Sequence of chain 42.A:
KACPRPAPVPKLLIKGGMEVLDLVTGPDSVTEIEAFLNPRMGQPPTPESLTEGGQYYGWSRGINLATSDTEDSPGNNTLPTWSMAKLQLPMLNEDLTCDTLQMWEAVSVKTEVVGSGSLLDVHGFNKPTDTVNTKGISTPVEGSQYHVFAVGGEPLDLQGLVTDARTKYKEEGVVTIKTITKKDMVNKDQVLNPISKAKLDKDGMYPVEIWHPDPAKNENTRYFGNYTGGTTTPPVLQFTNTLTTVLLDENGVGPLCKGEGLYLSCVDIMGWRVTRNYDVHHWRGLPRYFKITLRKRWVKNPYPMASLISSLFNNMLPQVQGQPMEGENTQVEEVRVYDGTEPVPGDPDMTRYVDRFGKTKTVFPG

Binding-site contacts:
Ligand atom C3 contacts residue GLY78 of chain 42.E at 4.0 Å.
Ligand atom O1A contacts residue SER89 of chain 42.E at 3.4 Å (h-bond).
Ligand atom O10 contacts residue THR291 of chain 42.E at 3.8 Å.
Ligand atom O6 contacts residue ASN93 of chain 42.E at 3.5 Å (h-bond).
Ligand atom C3 contacts residue GLY78 of chain 42.E at 4.0 Å.
Ligand atom O1A contacts residue TYR72 of chain 42.E at 3.5 Å.
Ligand atom O4 contacts residue THR291 of chain 42.E at 3.4 Å.
Ligand atom C4 contacts residue HIS298 of chain 42.E at 3.6 Å.
Ligand atom C5 contacts residue ASN93 of chain 42.E at 4.1 Å.
Ligand atom O3 contacts residue GLY78 of chain 42.E at 3.6 Å.
Ligand atom C5 contacts residue TYR72 of chain 42.E at 3.4 Å (hydrophobic).
Ligand atom O4 contacts residue ILE79 of chain 42.E at 3.5 Å (h-bond).
Ligand atom C7 contacts residue TYR72 of chain 42.E at 3.9 Å (hydrophobic).
Ligand atom C1 contacts residue TYR72 of chain 42.E at 3.8 Å (hydrophobic).
Ligand atom O4 contacts residue VAL296 of chain 42.E at 4.0 Å.
Ligand atom O1A contacts residue ARG77 of chain 42.E at 3.1 Å (salt-bridge).
Ligand atom O1B contacts residue ARG77 of chain 42.E at 2.8 Å (salt-bridge).
Ligand atom N5 contacts residue TYR72 of chain 42.E at 3.1 Å (h-bond).
Ligand atom O4 contacts residue HIS298 of chain 42.E at 3.0 Å (h-bond).
Ligand atom O1B contacts residue TYR72 of chain 42.E at 3.8 Å.
Ligand atom C1 contacts residue SER89 of chain 42.E at 4.2 Å.
Ligand atom C8 contacts residue TYR72 of chain 42.E at 4.1 Å (hydrophobic).
Ligand atom C6 contacts residue ASN93 of chain 42.E at 3.4 Å.
Ligand atom O10 contacts residue ASN293 of chain 42.E at 3.9 Å.
Ligand atom O8 contacts residue TYR72 of chain 42.E at 3.5 Å (h-bond).
Ligand atom C6 contacts residue TYR72 of chain 42.E at 3.3 Å (hydrophobic).
Ligand atom O1B contacts residue ASN80 of chain 42.E at 4.2 Å.
Ligand atom O1B contacts residue SER89 of chain 42.E at 4.1 Å.
Ligand atom C3 contacts residue VAL296 of chain 42.E at 3.7 Å (hydrophobic).
Ligand atom O1A contacts residue GLY78 of chain 42.E at 3.3 Å (h-bond).
Ligand atom C8 contacts residue ARG77 of chain 42.E at 4.2 Å.
Ligand atom C3 contacts residue HIS298 of chain 42.E at 3.8 Å.
Ligand atom C1 contacts residue GLY78 of chain 42.E at 4.0 Å.
Ligand atom C1 contacts residue ARG77 of chain 42.E at 3.4 Å.
Ligand atom O4 contacts residue TYR72 of chain 42.E at 4.2 Å.
Ligand atom C11 contacts residue ASP85 of chain 42.A at 3.8 Å.
Ligand atom C4 contacts residue GLY78 of chain 42.E at 3.3 Å.
Ligand atom C2 contacts residue GLY78 of chain 42.E at 4.1 Å.
Ligand atom O4 contacts residue GLY78 of chain 42.E at 3.0 Å.
Ligand atom C4 contacts residue TYR72 of chain 42.E at 3.4 Å (hydrophobic).

A protein and the small-molecule ligand that binds it are described below.
Small molecule (SMILES): CC(=O)N[C@@H]1[C@@H](O[C@@H]2O[C@H](CO)[C@H](O)[C@H](O[C@]3(C(=O)O)C[C@H](O)[C@@H](NC(C)=O)[C@H]([C@H](O)[C@H](O)CO)O3)[C@H]2O)[C@H](O)[C@@H](CO[C@]2(C(=O)O)C[C@H](O)[C@@H](NC(C)=O)[C@H]([C@H](O)[C@H](O)CO)O2)O[C@H]1O

Sequence of chain 42.E:
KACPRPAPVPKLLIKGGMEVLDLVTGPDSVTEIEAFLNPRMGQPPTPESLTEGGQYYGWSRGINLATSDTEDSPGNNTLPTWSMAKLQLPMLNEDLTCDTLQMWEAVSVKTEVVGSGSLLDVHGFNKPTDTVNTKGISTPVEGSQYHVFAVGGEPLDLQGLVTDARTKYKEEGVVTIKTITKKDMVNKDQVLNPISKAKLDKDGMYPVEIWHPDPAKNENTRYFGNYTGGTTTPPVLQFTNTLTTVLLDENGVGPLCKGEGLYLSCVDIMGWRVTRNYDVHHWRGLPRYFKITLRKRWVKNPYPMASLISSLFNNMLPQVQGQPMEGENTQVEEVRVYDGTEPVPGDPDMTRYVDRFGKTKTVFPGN